A small-molecule ligand and the protein it binds are described below.
Small molecule (SMILES): O=C(O)CO

Sequence of chain 1.A:
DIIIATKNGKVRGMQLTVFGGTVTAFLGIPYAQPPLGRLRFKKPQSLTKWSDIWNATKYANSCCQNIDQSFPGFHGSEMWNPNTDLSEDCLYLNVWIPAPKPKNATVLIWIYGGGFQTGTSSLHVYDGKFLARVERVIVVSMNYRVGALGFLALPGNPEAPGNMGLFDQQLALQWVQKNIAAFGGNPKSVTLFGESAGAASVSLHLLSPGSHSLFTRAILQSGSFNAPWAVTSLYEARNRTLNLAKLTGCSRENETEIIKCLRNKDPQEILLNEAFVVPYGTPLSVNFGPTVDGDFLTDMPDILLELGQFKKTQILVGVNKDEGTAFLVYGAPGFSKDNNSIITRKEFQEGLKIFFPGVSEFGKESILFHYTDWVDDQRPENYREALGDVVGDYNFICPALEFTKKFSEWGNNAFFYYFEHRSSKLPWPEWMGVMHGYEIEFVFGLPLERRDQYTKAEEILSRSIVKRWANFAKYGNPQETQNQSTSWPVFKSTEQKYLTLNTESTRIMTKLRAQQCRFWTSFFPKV

Binding-site contacts:
Ligand atom OXT contacts residue SER198 of chain 1.A at 4.2 Å.
Ligand atom CA contacts residue TRP82 of chain 1.A at 3.6 Å (hydrophobic).
Ligand atom O contacts residue TRP82 of chain 1.A at 4.3 Å.
Ligand atom CA contacts residue 8IV1 of chain 1.F at 3.5 Å.
Ligand atom O contacts residue GLY116 of chain 1.A at 4.5 Å.
Ligand atom C contacts residue 8IV1 of chain 1.F at 3.8 Å.
Ligand atom C contacts residue GLY116 of chain 1.A at 4.1 Å.
Ligand atom OXT contacts residue 8IV1 of chain 1.F at 3.0 Å (h-bond).
Ligand atom O contacts residue HIS438 of chain 1.A at 4.5 Å.
Ligand atom O2 contacts residue GLY116 of chain 1.A at 4.2 Å.
Ligand atom OXT contacts residue HIS438 of chain 1.A at 4.4 Å.
Ligand atom O contacts residue GLU197 of chain 1.A at 3.1 Å (salt-bridge).
Ligand atom OXT contacts residue GLY116 of chain 1.A at 3.8 Å.
Ligand atom O2 contacts residue 8IV1 of chain 1.F at 3.1 Å (h-bond).
Ligand atom O contacts residue SER198 of chain 1.A at 4.3 Å.
Ligand atom C contacts residue GLU197 of chain 1.A at 4.3 Å.
Ligand atom O2 contacts residue TRP82 of chain 1.A at 3.9 Å.
Ligand atom CA contacts residue GLY116 of chain 1.A at 4.5 Å.